Sequence of chain 1.EA:
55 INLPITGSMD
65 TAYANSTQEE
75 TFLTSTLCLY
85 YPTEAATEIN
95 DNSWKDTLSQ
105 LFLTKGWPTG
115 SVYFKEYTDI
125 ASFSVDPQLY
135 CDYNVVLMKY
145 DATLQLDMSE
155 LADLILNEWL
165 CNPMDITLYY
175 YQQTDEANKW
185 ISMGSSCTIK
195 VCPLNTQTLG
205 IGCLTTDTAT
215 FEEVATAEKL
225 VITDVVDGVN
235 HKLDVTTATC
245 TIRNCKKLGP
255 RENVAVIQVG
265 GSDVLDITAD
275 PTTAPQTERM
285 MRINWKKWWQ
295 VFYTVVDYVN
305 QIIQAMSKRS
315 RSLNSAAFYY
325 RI

Binding-site contacts:
Ligand atom C2 contacts residue ASN69 of chain 1.EA at 2.5 Å.
Ligand atom N2 contacts residue ASN69 of chain 1.EA at 2.8 Å (h-bond).
Ligand atom C3 contacts residue ASN69 of chain 1.EA at 3.8 Å.
Ligand atom C5 contacts residue ASN69 of chain 1.EA at 3.7 Å.
Ligand atom C7 contacts residue ASN69 of chain 1.EA at 3.8 Å.
Ligand atom C4 contacts residue ASN69 of chain 1.EA at 4.2 Å.
Ligand atom C1 contacts residue ASN69 of chain 1.EA at 1.5 Å.
Ligand atom O6 contacts residue ASN69 of chain 1.EA at 4.4 Å.
Ligand atom O5 contacts residue ASN69 of chain 1.EA at 2.5 Å (h-bond).
Ligand atom O7 contacts residue ASN69 of chain 1.EA at 4.4 Å.

A small-molecule ligand and the protein it binds are described below.
Small molecule (SMILES): CC(=O)N[C@@H]1[C@@H](O)[C@H](O)[C@@H](CO)O[C@H]1O